Sequence of chain 34.A:
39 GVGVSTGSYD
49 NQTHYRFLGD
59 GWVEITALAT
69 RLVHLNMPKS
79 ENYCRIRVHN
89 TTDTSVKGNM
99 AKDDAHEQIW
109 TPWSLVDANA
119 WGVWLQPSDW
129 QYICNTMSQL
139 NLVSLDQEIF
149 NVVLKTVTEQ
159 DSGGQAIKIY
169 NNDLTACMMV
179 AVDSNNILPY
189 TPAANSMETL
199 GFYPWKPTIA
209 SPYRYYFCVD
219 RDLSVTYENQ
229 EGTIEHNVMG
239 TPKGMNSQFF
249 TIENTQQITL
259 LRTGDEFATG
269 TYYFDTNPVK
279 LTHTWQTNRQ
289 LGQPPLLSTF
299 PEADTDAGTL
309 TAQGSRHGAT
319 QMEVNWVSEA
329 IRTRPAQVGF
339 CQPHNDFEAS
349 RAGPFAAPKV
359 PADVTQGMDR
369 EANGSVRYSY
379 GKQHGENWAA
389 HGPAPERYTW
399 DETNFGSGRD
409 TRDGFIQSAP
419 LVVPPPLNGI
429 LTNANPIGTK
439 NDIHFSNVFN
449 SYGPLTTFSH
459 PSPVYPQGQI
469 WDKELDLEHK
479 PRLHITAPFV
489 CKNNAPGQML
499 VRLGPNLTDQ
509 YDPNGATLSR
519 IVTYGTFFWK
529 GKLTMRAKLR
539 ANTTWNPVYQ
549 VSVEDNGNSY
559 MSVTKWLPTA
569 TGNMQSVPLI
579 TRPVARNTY

A protein and the small-molecule ligand that binds it are described below.
Small molecule (SMILES): Nc1ccn([C@H]2C[C@H](O[P](=O)(O)OC[C@H]3O[C@@H](n4cnc5c(N)ncnc54)C[C@@H]3O[P](=O)(O)OC[C@H]3O[C@@H](n4cnc5c(N)ncnc54)C[C@@H]3O[P](=O)(O)OC[C@H]3O[C@@H](n4cnc5c(N)ncnc54)C[C@@H]3O)[C@@H](COP(=O)=O)O2)c(=O)n1

Binding-site contacts:
Ligand atom OP1 contacts residue ASN139 of chain 34.A at 3.1 Å (h-bond).
Ligand atom C2' contacts residue GLN137 of chain 34.A at 2.9 Å.
Ligand atom C8 contacts residue TRP60 of chain 34.A at 4.4 Å (hydrophobic).
Ligand atom N7 contacts residue TRP60 of chain 34.A at 3.9 Å.
Ligand atom O5' contacts residue PRO276 of chain 34.A at 2.8 Å.
Ligand atom C4' contacts residue PRO276 of chain 34.A at 3.7 Å (hydrophobic).
Ligand atom O5' contacts residue TRP60 of chain 34.A at 3.8 Å.
Ligand atom O4' contacts residue TRP60 of chain 34.A at 4.2 Å.
Ligand atom N6 contacts residue TRP60 of chain 34.A at 3.0 Å.
Ligand atom OP2 contacts residue ASN139 of chain 34.A at 3.3 Å (h-bond).
Ligand atom C5 contacts residue TRP60 of chain 34.A at 3.8 Å (hydrophobic).
Ligand atom C3' contacts residue PRO276 of chain 34.A at 3.2 Å (hydrophobic).
Ligand atom OP1 contacts residue ASN275 of chain 34.A at 4.5 Å.
Ligand atom N6 contacts residue ASP58 of chain 34.A at 4.3 Å.
Ligand atom C1' contacts residue TRP60 of chain 34.A at 3.5 Å (hydrophobic).
Ligand atom N1 contacts residue TRP60 of chain 34.A at 3.5 Å.
Ligand atom N6 contacts residue GLY57 of chain 34.A at 3.7 Å.
Ligand atom C1' contacts residue GLN137 of chain 34.A at 4.0 Å.
Ligand atom OP2 contacts residue ARG534 of chain 34.A at 3.6 Å.
Ligand atom P contacts residue GLN137 of chain 34.A at 3.5 Å.
Ligand atom OP2 contacts residue GLN137 of chain 34.A at 3.8 Å.
Ligand atom C4' contacts residue GLN137 of chain 34.A at 4.1 Å.
Ligand atom N3 contacts residue TRP60 of chain 34.A at 3.0 Å.
Ligand atom C5' contacts residue PRO276 of chain 34.A at 3.7 Å (hydrophobic).
Ligand atom O5' contacts residue GLN137 of chain 34.A at 4.3 Å.
Ligand atom O3' contacts residue TRP60 of chain 34.A at 4.4 Å.
Ligand atom OP2 contacts residue PRO276 of chain 34.A at 3.9 Å.
Ligand atom C4 contacts residue TRP60 of chain 34.A at 3.5 Å (hydrophobic).
Ligand atom C2' contacts residue TRP60 of chain 34.A at 4.1 Å (hydrophobic).
Ligand atom C6 contacts residue TRP60 of chain 34.A at 3.4 Å (hydrophobic).
Ligand atom P contacts residue PRO276 of chain 34.A at 3.8 Å.
Ligand atom OP2 contacts residue TRP60 of chain 34.A at 4.4 Å.
Ligand atom C2 contacts residue TRP60 of chain 34.A at 3.4 Å (hydrophobic).
Ligand atom O3' contacts residue PRO276 of chain 34.A at 3.4 Å.
Ligand atom C3' contacts residue GLN137 of chain 34.A at 2.6 Å.
Ligand atom N9 contacts residue TRP60 of chain 34.A at 3.8 Å.
Ligand atom OP1 contacts residue GLN137 of chain 34.A at 4.4 Å.
Ligand atom P contacts residue ASN139 of chain 34.A at 3.7 Å.
Ligand atom OP1 contacts residue PRO276 of chain 34.A at 3.1 Å.
Ligand atom O3' contacts residue GLN137 of chain 34.A at 2.0 Å (h-bond).